Binding-site contacts:
Ligand atom O5 contacts residue ASN323 of chain 1.F at 2.4 Å (h-bond).
Ligand atom C6 contacts residue ASN323 of chain 1.F at 4.3 Å.
Ligand atom N2 contacts residue ASN323 of chain 1.F at 2.8 Å (h-bond).
Ligand atom C4 contacts residue ASN323 of chain 1.F at 4.2 Å.
Ligand atom C2 contacts residue ASN323 of chain 1.F at 2.5 Å.
Ligand atom O7 contacts residue ASN323 of chain 1.F at 3.0 Å (h-bond).
Ligand atom C3 contacts residue ASN323 of chain 1.F at 3.7 Å.
Ligand atom C7 contacts residue ASN323 of chain 1.F at 3.0 Å.
Ligand atom O6 contacts residue ALA321 of chain 1.F at 4.2 Å.
Ligand atom C5 contacts residue ASN323 of chain 1.F at 3.7 Å.
Ligand atom C1 contacts residue ASN323 of chain 1.F at 1.4 Å.
Ligand atom O6 contacts residue ASN323 of chain 1.F at 3.6 Å.
Ligand atom C8 contacts residue ASN323 of chain 1.F at 4.1 Å.

Sequence of chain 1.F:
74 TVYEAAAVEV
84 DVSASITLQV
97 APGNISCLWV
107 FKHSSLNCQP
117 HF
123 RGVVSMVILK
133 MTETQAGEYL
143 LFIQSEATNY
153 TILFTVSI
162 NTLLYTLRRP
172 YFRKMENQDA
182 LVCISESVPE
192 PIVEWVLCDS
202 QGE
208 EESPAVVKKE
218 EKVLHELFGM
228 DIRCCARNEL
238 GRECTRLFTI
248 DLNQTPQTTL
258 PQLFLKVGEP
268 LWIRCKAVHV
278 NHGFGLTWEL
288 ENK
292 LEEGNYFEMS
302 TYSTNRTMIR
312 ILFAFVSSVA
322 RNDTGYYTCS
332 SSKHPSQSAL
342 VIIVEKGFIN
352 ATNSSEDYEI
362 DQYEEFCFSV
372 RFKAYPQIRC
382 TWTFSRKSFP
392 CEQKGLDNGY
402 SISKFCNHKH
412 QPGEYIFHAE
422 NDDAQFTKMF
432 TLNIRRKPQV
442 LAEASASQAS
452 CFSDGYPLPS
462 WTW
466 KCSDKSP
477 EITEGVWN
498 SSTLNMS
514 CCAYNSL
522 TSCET

This small molecule binds to this protein.
Small molecule (SMILES): CC(=O)N[C@@H]1[C@@H](O)[C@H](O)[C@@H](CO)O[C@H]1O